Sequence of chain 2.C:
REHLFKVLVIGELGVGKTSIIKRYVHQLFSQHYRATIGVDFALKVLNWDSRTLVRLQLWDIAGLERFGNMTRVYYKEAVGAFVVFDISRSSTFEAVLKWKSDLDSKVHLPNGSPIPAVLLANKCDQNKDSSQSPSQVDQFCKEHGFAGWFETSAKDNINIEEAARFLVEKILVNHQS

The small molecule below binds the protein below.
Small molecule (SMILES): Nc1nc2c(ncn2[C@@H]2O[C@H](CO[P](=O)(O)O[P](=O)(O)CP(=O)(O)O)[C@@H](O)[C@H]2O)c(=O)[nH]1

Binding-site contacts:
Ligand atom O3' contacts residue TYR59 of chain 2.C at 3.4 Å (h-bond).
Ligand atom C3B contacts residue TYR59 of chain 2.C at 3.2 Å (hydrophobic).
Ligand atom O2' contacts residue GLN57 of chain 2.C at 3.1 Å.
Ligand atom N2 contacts residue LYS181 of chain 2.C at 3.1 Å.
Ligand atom O2' contacts residue PHE55 of chain 2.C at 3.2 Å.
Ligand atom O1G contacts residue GLY89 of chain 2.C at 3.0 Å (h-bond).
Ligand atom O6 contacts residue SER179 of chain 2.C at 3.3 Å.
Ligand atom O3A contacts residue GLY42 of chain 2.C at 3.0 Å (h-bond).
Ligand atom O3G contacts residue MG1 of chain 2.L at 2.2 Å.
Ligand atom N2 contacts residue GLN152 of chain 2.C at 3.4 Å (h-bond).
Ligand atom C3B contacts residue MG1 of chain 2.L at 3.2 Å.
Ligand atom O2' contacts residue SER56 of chain 2.C at 2.5 Å (h-bond).
Ligand atom O2G contacts residue LEU39 of chain 2.C at 3.4 Å.
Ligand atom O1A contacts residue SER45 of chain 2.C at 2.9 Å (h-bond).
Ligand atom O6 contacts residue ALA180 of chain 2.C at 2.8 Å (h-bond).
Ligand atom C8 contacts residue SER45 of chain 2.C at 3.4 Å.
Ligand atom O2A contacts residue TYR59 of chain 2.C at 3.1 Å.
Ligand atom N1 contacts residue ASP151 of chain 2.C at 2.8 Å (salt-bridge).
Ligand atom O2B contacts residue THR44 of chain 2.C at 2.9 Å (h-bond).
Ligand atom PG contacts residue MG1 of chain 2.L at 3.1 Å.
Ligand atom O1A contacts residue THR44 of chain 2.C at 3.2 Å (h-bond).
Ligand atom PB contacts residue MG1 of chain 2.L at 3.3 Å.
Ligand atom O1B contacts residue VAL41 of chain 2.C at 3.1 Å (h-bond).
Ligand atom O1A contacts residue GLY42 of chain 2.C at 3.2 Å.
Ligand atom N1 contacts residue LYS149 of chain 2.C at 3.4 Å.
Ligand atom O2G contacts residue TYR59 of chain 2.C at 2.8 Å (h-bond).
Ligand atom O2B contacts residue MG1 of chain 2.L at 2.2 Å.
Ligand atom O6 contacts residue LYS181 of chain 2.C at 3.4 Å (salt-bridge).
Ligand atom O6 contacts residue ASN148 of chain 2.C at 3.4 Å (h-bond).
Ligand atom O1B contacts residue GLY42 of chain 2.C at 3.3 Å (h-bond).
Ligand atom C6 contacts residue LYS149 of chain 2.C at 3.2 Å.
Ligand atom O1B contacts residue LYS43 of chain 2.C at 2.6 Å (salt-bridge).
Ligand atom C5 contacts residue LYS149 of chain 2.C at 3.3 Å.
Ligand atom O3' contacts residue GLN57 of chain 2.C at 2.5 Å (h-bond).
Ligand atom O3G contacts residue THR62 of chain 2.C at 2.7 Å (h-bond).
Ligand atom N7 contacts residue ASN148 of chain 2.C at 3.1 Å (h-bond).
Ligand atom O1G contacts residue LYS43 of chain 2.C at 2.3 Å (salt-bridge).
Ligand atom O6 contacts residue LYS149 of chain 2.C at 3.3 Å.
Ligand atom O4' contacts residue LYS149 of chain 2.C at 3.0 Å (salt-bridge).
Ligand atom N2 contacts residue ASP151 of chain 2.C at 2.9 Å (salt-bridge).